A small-molecule ligand and the protein it binds are described below.
Small molecule (SMILES): Nc1nc2c(ncn2[C@H]2C[C@H](O)[C@@H](CO[P](=O)(O)O[P](=O)(O)OP(=O)(O)O)O2)c(=O)[nH]1

Sequence of chain 1.A:
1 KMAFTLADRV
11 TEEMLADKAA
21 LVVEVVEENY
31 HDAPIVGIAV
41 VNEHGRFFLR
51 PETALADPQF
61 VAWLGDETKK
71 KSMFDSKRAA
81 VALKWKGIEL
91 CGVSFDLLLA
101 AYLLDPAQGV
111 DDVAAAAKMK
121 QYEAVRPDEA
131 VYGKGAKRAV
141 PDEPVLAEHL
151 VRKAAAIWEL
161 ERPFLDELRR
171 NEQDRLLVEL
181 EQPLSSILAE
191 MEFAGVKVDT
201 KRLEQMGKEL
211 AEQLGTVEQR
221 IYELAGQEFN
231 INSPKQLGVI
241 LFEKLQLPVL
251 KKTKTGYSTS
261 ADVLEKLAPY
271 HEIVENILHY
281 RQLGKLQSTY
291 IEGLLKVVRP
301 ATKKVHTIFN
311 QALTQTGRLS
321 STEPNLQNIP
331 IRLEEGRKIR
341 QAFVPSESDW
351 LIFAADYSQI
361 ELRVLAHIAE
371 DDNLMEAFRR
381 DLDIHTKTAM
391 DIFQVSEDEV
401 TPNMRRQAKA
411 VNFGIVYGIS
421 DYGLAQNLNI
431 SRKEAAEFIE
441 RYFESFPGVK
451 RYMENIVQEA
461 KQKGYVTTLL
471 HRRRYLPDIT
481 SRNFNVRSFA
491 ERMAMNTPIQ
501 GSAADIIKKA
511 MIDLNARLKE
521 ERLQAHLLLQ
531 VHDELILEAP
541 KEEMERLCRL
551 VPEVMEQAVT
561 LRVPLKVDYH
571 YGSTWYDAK

Binding-site contacts:
Ligand atom PG contacts residue DPO1 of chain 1.G at 0.2 Å.
Ligand atom O1A contacts residue LYS409 of chain 1.A at 2.9 Å (salt-bridge).
Ligand atom O3' contacts residue GLU361 of chain 1.A at 3.3 Å (salt-bridge).
Ligand atom O3' contacts residue PHE413 of chain 1.A at 3.0 Å.
Ligand atom O2A contacts residue ASP533 of chain 1.A at 3.1 Å (salt-bridge).
Ligand atom O2A contacts residue CA1 of chain 1.I at 2.4 Å.
Ligand atom O1A contacts residue DPO1 of chain 1.G at 2.7 Å (h-bond).
Ligand atom O2A contacts residue DPO1 of chain 1.G at 2.8 Å (h-bond).
Ligand atom O3A contacts residue DPO1 of chain 1.G at 0.3 Å (h-bond).
Ligand atom O1B contacts residue PHE413 of chain 1.A at 3.3 Å.
Ligand atom O1B contacts residue DPO1 of chain 1.G at 0.2 Å (h-bond).
Ligand atom O4' contacts residue ARG318 of chain 1.A at 3.2 Å (salt-bridge).
Ligand atom O2B contacts residue ILE360 of chain 1.A at 3.2 Å (h-bond).
Ligand atom O3A contacts residue LYS409 of chain 1.A at 3.0 Å (salt-bridge).
Ligand atom O5' contacts residue DPO1 of chain 1.G at 2.5 Å (h-bond).
Ligand atom O3G contacts residue ARG405 of chain 1.A at 3.2 Å (salt-bridge).
Ligand atom O1G contacts residue DPO1 of chain 1.G at 0.2 Å (h-bond).
Ligand atom O1G contacts residue LYS409 of chain 1.A at 2.9 Å (salt-bridge).
Ligand atom O2B contacts residue CA1 of chain 1.I at 2.6 Å.
Ligand atom O3G contacts residue DPO1 of chain 1.G at 0.2 Å (h-bond).
Ligand atom O1B contacts residue HIS385 of chain 1.A at 2.9 Å (h-bond).
Ligand atom C3' contacts residue PHE413 of chain 1.A at 3.4 Å (hydrophobic).
Ligand atom O1G contacts residue ARG405 of chain 1.A at 2.8 Å (salt-bridge).
Ligand atom PA contacts residue DPO1 of chain 1.G at 1.8 Å.
Ligand atom N2 contacts residue TYR417 of chain 1.A at 3.2 Å.
Ligand atom O3B contacts residue DPO1 of chain 1.G at 0.3 Å (h-bond).
Ligand atom O2B contacts residue ASP533 of chain 1.A at 3.4 Å (salt-bridge).
Ligand atom O2G contacts residue ASP356 of chain 1.A at 2.9 Å (salt-bridge).
Ligand atom O3' contacts residue DPO1 of chain 1.G at 2.8 Å (h-bond).
Ligand atom C5' contacts residue DPO1 of chain 1.G at 3.2 Å.
Ligand atom O3B contacts residue GLN359 of chain 1.A at 3.3 Å (h-bond).
Ligand atom O2G contacts residue TYR357 of chain 1.A at 3.4 Å (h-bond).
Ligand atom O1B contacts residue GLN359 of chain 1.A at 3.3 Å.
Ligand atom C2' contacts residue GLU361 of chain 1.A at 3.2 Å.
Ligand atom O2B contacts residue DPO1 of chain 1.G at 0.2 Å (h-bond).
Ligand atom O2G contacts residue DPO1 of chain 1.G at 0.2 Å (h-bond).
Ligand atom O3G contacts residue GLN359 of chain 1.A at 3.2 Å (h-bond).
Ligand atom PB contacts residue DPO1 of chain 1.G at 0.2 Å.
Ligand atom O2G contacts residue CA1 of chain 1.I at 2.3 Å.
Ligand atom O2B contacts residue GLN359 of chain 1.A at 3.2 Å (h-bond).